Sequence of chain 1.A:
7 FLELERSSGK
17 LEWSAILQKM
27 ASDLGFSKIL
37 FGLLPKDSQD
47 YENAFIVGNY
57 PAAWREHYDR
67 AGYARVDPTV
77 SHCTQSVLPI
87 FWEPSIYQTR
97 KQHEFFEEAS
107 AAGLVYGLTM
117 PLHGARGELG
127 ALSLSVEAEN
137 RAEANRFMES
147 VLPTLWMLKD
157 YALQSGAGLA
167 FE

A protein and the small-molecule ligand that binds it are described below.
Small molecule (SMILES): N#Cc1ccccc1C(=O)Oc1c(Br)cc(Br)cc1CNC(=O)c1ccccc1[N+](=O)[O-]

Binding-site contacts:
Ligand atom BR2 contacts residue TYR47 of chain 1.A at 3.6 Å.
Ligand atom N16 contacts residue TYR56 of chain 1.A at 3.7 Å.
Ligand atom C12 contacts residue TRP88 of chain 1.A at 3.3 Å (hydrophobic).
Ligand atom C5 contacts residue TYR64 of chain 1.A at 3.5 Å (hydrophobic).
Ligand atom O19 contacts residue TYR56 of chain 1.A at 3.4 Å.
Ligand atom O19 contacts residue TRP60 of chain 1.A at 3.1 Å (h-bond).
Ligand atom C4 contacts residue TYR64 of chain 1.A at 3.7 Å (hydrophobic).
Ligand atom O17 contacts residue SER129 of chain 1.A at 3.1 Å (h-bond).
Ligand atom C27 contacts residue GLY126 of chain 1.A at 3.6 Å.
Ligand atom O18 contacts residue TRP60 of chain 1.A at 3.1 Å (h-bond).
Ligand atom C11 contacts residue THR75 of chain 1.A at 3.5 Å.
Ligand atom C28 contacts residue TYR47 of chain 1.A at 3.7 Å (hydrophobic).
Ligand atom N3 contacts residue GLY38 of chain 1.A at 3.2 Å.
Ligand atom BR1 contacts residue TRP60 of chain 1.A at 3.5 Å.
Ligand atom C9 contacts residue SER129 of chain 1.A at 3.6 Å.
Ligand atom C2 contacts residue TYR64 of chain 1.A at 3.6 Å (hydrophobic).
Ligand atom C26 contacts residue TYR47 of chain 1.A at 3.6 Å (hydrophobic).
Ligand atom C3 contacts residue TYR64 of chain 1.A at 3.5 Å (hydrophobic).
Ligand atom N8 contacts residue THR75 of chain 1.A at 3.5 Å (h-bond).
Ligand atom O18 contacts residue LEU110 of chain 1.A at 3.0 Å.
Ligand atom C6 contacts residue TYR64 of chain 1.A at 3.6 Å (hydrophobic).
Ligand atom C13 contacts residue TYR93 of chain 1.A at 3.2 Å (hydrophobic).
Ligand atom C19 contacts residue GLY38 of chain 1.A at 3.7 Å.
Ligand atom N16 contacts residue TRP60 of chain 1.A at 3.6 Å (h-bond).
Ligand atom N8 contacts residue ASP73 of chain 1.A at 2.8 Å (salt-bridge).
Ligand atom C27 contacts residue TYR47 of chain 1.A at 3.5 Å (hydrophobic).
Ligand atom O17 contacts residue TYR56 of chain 1.A at 2.7 Å (h-bond).
Ligand atom N3 contacts residue LEU39 of chain 1.A at 3.3 Å (h-bond).
Ligand atom BR1 contacts residue TYR64 of chain 1.A at 3.6 Å.
Ligand atom C7 contacts residue ASP73 of chain 1.A at 3.5 Å.
Ligand atom C1 contacts residue TYR64 of chain 1.A at 3.6 Å (hydrophobic).
Ligand atom O22 contacts residue LEU36 of chain 1.A at 3.2 Å.
Ligand atom N3 contacts residue ALA50 of chain 1.A at 3.2 Å.
Ligand atom C13 contacts residue TRP88 of chain 1.A at 3.6 Å (hydrophobic).
Ligand atom C12 contacts residue THR75 of chain 1.A at 3.7 Å.
Ligand atom C30 contacts residue ALA127 of chain 1.A at 3.5 Å (hydrophobic).
Ligand atom C4 contacts residue LEU36 of chain 1.A at 3.7 Å (hydrophobic).
Ligand atom C28 contacts residue GLY126 of chain 1.A at 3.7 Å.
Ligand atom C12 contacts residue TYR93 of chain 1.A at 3.6 Å (hydrophobic).
Ligand atom C11 contacts residue TRP88 of chain 1.A at 3.5 Å (hydrophobic).